Binding-site contacts:
Ligand atom C12 contacts residue TRP84 of chain 1.L at 3.9 Å (hydrophobic).
Ligand atom C6 contacts residue TRP81 of chain 1.L at 3.9 Å (hydrophobic).
Ligand atom C12 contacts residue LYS80 of chain 1.I at 4.0 Å.
Ligand atom C6 contacts residue SER77 of chain 1.I at 3.8 Å.
Ligand atom C5 contacts residue CYS76 of chain 1.I at 3.8 Å (hydrophobic).
Ligand atom C9 contacts residue TRP209 of chain 1.K at 3.8 Å (hydrophobic).
Ligand atom C5 contacts residue TRP209 of chain 1.K at 4.2 Å (hydrophobic).
Ligand atom C2 contacts residue CYS76 of chain 1.I at 2.8 Å (hydrophobic).
Ligand atom C12 contacts residue TRP81 of chain 1.L at 4.0 Å (hydrophobic).
Ligand atom C10 contacts residue LYS80 of chain 1.I at 3.4 Å.
Ligand atom C10 contacts residue LYS80 of chain 1.L at 4.2 Å.
Ligand atom O1 contacts residue THR43 of chain 1.L at 3.8 Å.
Ligand atom C4 contacts residue SER77 of chain 1.L at 4.3 Å.
Ligand atom C3 contacts residue CYS76 of chain 1.I at 3.5 Å (hydrophobic).
Ligand atom C12 contacts residue LYS80 of chain 1.L at 3.4 Å.
Ligand atom C2 contacts residue SER77 of chain 1.I at 4.0 Å.
Ligand atom C2 contacts residue THR43 of chain 1.L at 4.0 Å.
Ligand atom C4 contacts residue TRP81 of chain 1.L at 4.2 Å (hydrophobic).
Ligand atom C9 contacts residue TRP84 of chain 1.L at 3.9 Å (hydrophobic).
Ligand atom C8 contacts residue TRP81 of chain 1.L at 3.8 Å (hydrophobic).
Ligand atom C6 contacts residue PHE42 of chain 1.I at 4.2 Å (hydrophobic).
Ligand atom C11 contacts residue LYS80 of chain 1.L at 3.5 Å.
Ligand atom C3 contacts residue SER77 of chain 1.I at 4.0 Å.
Ligand atom O1 contacts residue CYS76 of chain 1.I at 3.5 Å (h-bond).
Ligand atom C9 contacts residue LYS80 of chain 1.I at 3.6 Å.
Ligand atom C11 contacts residue TRP81 of chain 1.L at 3.5 Å (hydrophobic).
Ligand atom O1 contacts residue SER77 of chain 1.I at 4.3 Å.
Ligand atom C6 contacts residue SER77 of chain 1.L at 3.6 Å.
Ligand atom C8 contacts residue LYS80 of chain 1.I at 4.0 Å.
Ligand atom C7 contacts residue LYS80 of chain 1.I at 3.6 Å.
Ligand atom C11 contacts residue PHE42 of chain 1.I at 4.1 Å (hydrophobic).
Ligand atom C1 contacts residue THR43 of chain 1.L at 3.4 Å.
Ligand atom C1 contacts residue CYS76 of chain 1.I at 1.8 Å (hydrophobic).
Ligand atom C4 contacts residue SER77 of chain 1.I at 3.4 Å.
Ligand atom C5 contacts residue LYS80 of chain 1.I at 3.8 Å.
Ligand atom C10 contacts residue TRP84 of chain 1.L at 3.3 Å (hydrophobic).
Ligand atom C7 contacts residue TRP81 of chain 1.L at 4.2 Å (hydrophobic).
Ligand atom C1 contacts residue TRP209 of chain 1.K at 4.1 Å (hydrophobic).
Ligand atom C5 contacts residue TRP81 of chain 1.L at 4.3 Å (hydrophobic).
Ligand atom C11 contacts residue LYS80 of chain 1.I at 4.3 Å.

Sequence of chain 1.I:
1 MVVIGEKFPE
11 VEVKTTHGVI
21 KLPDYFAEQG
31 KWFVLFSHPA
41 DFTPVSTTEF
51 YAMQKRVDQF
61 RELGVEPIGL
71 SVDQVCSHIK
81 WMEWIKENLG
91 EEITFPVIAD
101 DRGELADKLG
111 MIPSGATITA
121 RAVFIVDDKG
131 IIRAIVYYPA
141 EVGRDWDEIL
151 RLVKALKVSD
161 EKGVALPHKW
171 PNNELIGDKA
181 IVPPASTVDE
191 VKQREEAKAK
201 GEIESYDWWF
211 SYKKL

Sequence of chain 1.L:
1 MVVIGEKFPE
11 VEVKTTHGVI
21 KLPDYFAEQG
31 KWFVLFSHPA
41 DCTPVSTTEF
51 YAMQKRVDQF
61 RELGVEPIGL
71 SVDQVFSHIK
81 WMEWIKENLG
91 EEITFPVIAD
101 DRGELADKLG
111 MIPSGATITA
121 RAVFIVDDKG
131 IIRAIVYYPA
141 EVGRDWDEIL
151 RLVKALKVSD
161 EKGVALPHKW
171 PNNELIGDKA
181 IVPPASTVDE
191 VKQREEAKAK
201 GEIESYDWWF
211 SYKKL

A small-molecule ligand and the protein it binds are described below.
Small molecule (SMILES): CC(=O)c1ccc2ccccc2c1

Sequence of chain 1.K:
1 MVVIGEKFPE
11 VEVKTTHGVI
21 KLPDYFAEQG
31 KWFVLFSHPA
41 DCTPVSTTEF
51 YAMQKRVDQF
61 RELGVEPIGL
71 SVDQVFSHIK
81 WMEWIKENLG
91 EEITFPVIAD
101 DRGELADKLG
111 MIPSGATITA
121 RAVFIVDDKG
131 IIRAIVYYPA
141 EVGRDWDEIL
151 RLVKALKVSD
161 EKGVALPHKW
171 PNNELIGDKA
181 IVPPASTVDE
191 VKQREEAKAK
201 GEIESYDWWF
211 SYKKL